Sequence of chain 1.H:
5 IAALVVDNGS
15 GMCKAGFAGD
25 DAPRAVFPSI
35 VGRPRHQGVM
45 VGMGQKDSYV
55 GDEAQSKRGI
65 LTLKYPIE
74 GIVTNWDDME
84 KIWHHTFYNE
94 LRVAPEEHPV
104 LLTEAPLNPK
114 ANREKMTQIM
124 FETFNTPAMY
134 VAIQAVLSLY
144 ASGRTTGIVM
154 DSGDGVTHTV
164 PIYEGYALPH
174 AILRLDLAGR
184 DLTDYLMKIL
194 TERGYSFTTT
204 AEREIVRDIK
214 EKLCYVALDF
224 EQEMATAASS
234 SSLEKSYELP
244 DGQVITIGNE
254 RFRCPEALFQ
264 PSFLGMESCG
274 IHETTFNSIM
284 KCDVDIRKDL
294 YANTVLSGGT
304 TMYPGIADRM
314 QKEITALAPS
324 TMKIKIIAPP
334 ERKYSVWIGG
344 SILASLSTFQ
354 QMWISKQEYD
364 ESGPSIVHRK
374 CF

Binding-site contacts:
Ligand atom CB contacts residue SER199 of chain 1.F at 4.0 Å.
Ligand atom CZ3 contacts residue THR194 of chain 1.F at 4.0 Å.
Ligand atom CD2 contacts residue TYR198 of chain 1.F at 3.6 Å (hydrophobic).
Ligand atom CG2 contacts residue SER199 of chain 1.F at 3.2 Å.
Ligand atom C contacts residue GLY197 of chain 1.F at 3.9 Å.
Ligand atom CZ2 contacts residue ASP179 of chain 1.G at 3.9 Å.
Ligand atom CE2 contacts residue SER199 of chain 1.F at 4.0 Å.
Ligand atom CH2 contacts residue THR194 of chain 1.F at 3.7 Å.
Ligand atom CE2 contacts residue ASP179 of chain 1.G at 3.8 Å.
Ligand atom N contacts residue GLN246 of chain 1.F at 3.9 Å.
Ligand atom O contacts residue HIC73 of chain 1.G at 3.9 Å.
Ligand atom C contacts residue GLY197 of chain 1.F at 3.8 Å.
Ligand atom CD2 contacts residue SER199 of chain 1.F at 3.7 Å.
Ligand atom CG contacts residue SER199 of chain 1.F at 4.0 Å.
Ligand atom CE3 contacts residue SER199 of chain 1.F at 4.0 Å.
Ligand atom CA contacts residue GLN246 of chain 1.F at 3.8 Å.
Ligand atom CE3 contacts residue GLY197 of chain 1.F at 3.1 Å.
Ligand atom OG1 contacts residue GLN246 of chain 1.F at 3.9 Å.
Ligand atom CD2 contacts residue GLY197 of chain 1.F at 4.0 Å.
Ligand atom CH2 contacts residue LEU110 of chain 1.G at 4.0 Å (hydrophobic).
Ligand atom CD2 contacts residue ILE75 of chain 1.G at 4.0 Å (hydrophobic).
Ligand atom CZ2 contacts residue ILE75 of chain 1.G at 3.8 Å (hydrophobic).
Ligand atom CB contacts residue GLN246 of chain 1.F at 3.7 Å.
Ligand atom CZ3 contacts residue PRO112 of chain 1.G at 3.8 Å (hydrophobic).
Ligand atom CZ3 contacts residue GLY197 of chain 1.F at 3.5 Å.
Ligand atom CB contacts residue GLY197 of chain 1.F at 3.2 Å.
Ligand atom CA contacts residue GLY197 of chain 1.F at 3.5 Å.
Ligand atom N contacts residue GLY197 of chain 1.F at 2.9 Å (h-bond).
Ligand atom O contacts residue GLY197 of chain 1.F at 4.0 Å.
Ligand atom O contacts residue ILE75 of chain 1.G at 4.0 Å.
Ligand atom NE1 contacts residue ASP179 of chain 1.G at 3.2 Å (salt-bridge).
Ligand atom NE1 contacts residue ILE75 of chain 1.G at 4.0 Å.
Ligand atom CB contacts residue TYR198 of chain 1.F at 3.7 Å (hydrophobic).
Ligand atom N contacts residue GLY197 of chain 1.F at 3.5 Å (h-bond).
Ligand atom CB contacts residue ILE248 of chain 1.F at 3.9 Å (hydrophobic).
Ligand atom CA contacts residue SER199 of chain 1.F at 3.6 Å.
Ligand atom O contacts residue SER199 of chain 1.F at 3.4 Å (h-bond).
Ligand atom CE2 contacts residue ILE75 of chain 1.G at 3.7 Å (hydrophobic).
Ligand atom CB contacts residue GLU72 of chain 1.G at 3.9 Å.
Ligand atom CB contacts residue GLY197 of chain 1.F at 3.9 Å.

Sequence of chain 1.G:
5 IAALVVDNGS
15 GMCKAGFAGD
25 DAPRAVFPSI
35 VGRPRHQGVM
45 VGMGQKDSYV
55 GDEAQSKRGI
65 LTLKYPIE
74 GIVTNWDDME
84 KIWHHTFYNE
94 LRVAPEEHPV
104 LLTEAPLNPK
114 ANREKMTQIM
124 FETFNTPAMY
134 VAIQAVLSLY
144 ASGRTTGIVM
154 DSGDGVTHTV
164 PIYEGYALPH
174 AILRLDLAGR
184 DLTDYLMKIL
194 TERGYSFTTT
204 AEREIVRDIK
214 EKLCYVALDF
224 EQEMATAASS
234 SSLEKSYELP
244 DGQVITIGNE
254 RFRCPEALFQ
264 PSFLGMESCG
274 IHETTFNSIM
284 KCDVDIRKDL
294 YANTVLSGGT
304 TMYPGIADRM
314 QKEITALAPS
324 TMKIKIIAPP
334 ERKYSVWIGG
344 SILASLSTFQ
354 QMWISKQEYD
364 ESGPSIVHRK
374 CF

Sequence of chain 1.F:
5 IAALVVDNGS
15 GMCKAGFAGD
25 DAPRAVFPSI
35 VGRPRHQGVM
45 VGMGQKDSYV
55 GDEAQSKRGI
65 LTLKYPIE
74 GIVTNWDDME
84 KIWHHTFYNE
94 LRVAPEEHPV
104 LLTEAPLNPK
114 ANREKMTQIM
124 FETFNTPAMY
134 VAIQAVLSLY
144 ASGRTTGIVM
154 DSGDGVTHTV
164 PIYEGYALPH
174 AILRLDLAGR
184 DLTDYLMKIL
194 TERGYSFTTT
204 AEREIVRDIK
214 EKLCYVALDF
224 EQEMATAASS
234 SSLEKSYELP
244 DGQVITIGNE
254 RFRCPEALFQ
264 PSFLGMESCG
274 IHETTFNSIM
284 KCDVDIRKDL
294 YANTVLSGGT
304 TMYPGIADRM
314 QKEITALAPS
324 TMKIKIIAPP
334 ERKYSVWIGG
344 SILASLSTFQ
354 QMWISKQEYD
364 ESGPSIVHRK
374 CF

The protein below binds the small molecule below.
Small molecule (SMILES): C[C@@H]1NC(=O)[C@H](C[C@@](C)(O)CO)NC(=O)[C@@H]2CC3=c4ccccc4=NC3SC[C@H](NC(=O)[C@@H]([C@H](C)O)NC1=O)C(=O)N1C[C@H](O)C[C@H]1C(=O)N[C@@H](C)C(=O)N2